Binding-site contacts:
Ligand atom C2 contacts residue ASN32 of chain 1.B at 2.4 Å.
Ligand atom C5 contacts residue GLY33 of chain 1.B at 4.3 Å.
Ligand atom C4 contacts residue GLY33 of chain 1.B at 4.1 Å.
Ligand atom O5 contacts residue ASN32 of chain 1.B at 4.5 Å.
Ligand atom O5 contacts residue ASN32 of chain 1.B at 2.3 Å (h-bond).
Ligand atom O3 contacts residue GLU35 of chain 1.B at 4.2 Å.
Ligand atom C6 contacts residue ASN32 of chain 1.B at 3.4 Å.
Ligand atom N2 contacts residue ASN32 of chain 1.B at 2.9 Å (h-bond).
Ligand atom C5 contacts residue GLU35 of chain 1.B at 4.4 Å.
Ligand atom C3 contacts residue THR34 of chain 1.B at 3.3 Å.
Ligand atom C7 contacts residue ASN32 of chain 1.B at 3.4 Å.
Ligand atom O5 contacts residue GLU35 of chain 1.B at 3.5 Å.
Ligand atom C1 contacts residue ASN32 of chain 1.B at 1.4 Å.
Ligand atom C5 contacts residue ASN32 of chain 1.B at 3.6 Å.
Ligand atom C3 contacts residue ASN32 of chain 1.B at 3.8 Å.
Ligand atom O3 contacts residue THR34 of chain 1.B at 2.4 Å (h-bond).
Ligand atom O4 contacts residue GLY33 of chain 1.B at 4.4 Å.
Ligand atom C8 contacts residue ASN32 of chain 1.B at 4.4 Å.
Ligand atom C2 contacts residue GLU35 of chain 1.B at 3.9 Å.
Ligand atom C1 contacts residue GLU35 of chain 1.B at 3.9 Å.
Ligand atom C6 contacts residue GLU35 of chain 1.B at 4.2 Å.
Ligand atom C6 contacts residue GLY33 of chain 1.B at 3.9 Å.
Ligand atom O4 contacts residue THR34 of chain 1.B at 3.4 Å (h-bond).
Ligand atom C5 contacts residue THR34 of chain 1.B at 4.4 Å.
Ligand atom C5 contacts residue GLU35 of chain 1.B at 4.4 Å.
Ligand atom C3 contacts residue GLU35 of chain 1.B at 3.9 Å.
Ligand atom C4 contacts residue ASN32 of chain 1.B at 3.9 Å.
Ligand atom C4 contacts residue GLU35 of chain 1.B at 4.0 Å.
Ligand atom C4 contacts residue THR34 of chain 1.B at 3.3 Å.
Ligand atom C4 contacts residue ASN32 of chain 1.B at 4.2 Å.
Ligand atom O7 contacts residue ASN32 of chain 1.B at 3.5 Å (h-bond).
Ligand atom C5 contacts residue ASN32 of chain 1.B at 3.4 Å.
Ligand atom O7 contacts residue GLU35 of chain 1.B at 3.7 Å.

Sequence of chain 1.B:
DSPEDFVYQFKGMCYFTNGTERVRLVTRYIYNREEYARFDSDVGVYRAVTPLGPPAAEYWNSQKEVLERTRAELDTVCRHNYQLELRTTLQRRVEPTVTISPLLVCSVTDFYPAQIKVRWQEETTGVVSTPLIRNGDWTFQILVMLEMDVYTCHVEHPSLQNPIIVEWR

This protein binds this small molecule.
Small molecule (SMILES): CC(=O)N[C@H]1[C@H](O[C@H]2[C@H](O[C@@H]3O[C@@H](C)[C@@H](O)[C@@H](O)[C@@H]3O)[C@@H](NC(C)=O)CO[C@@H]2CO[C@@H]2O[C@@H](C)[C@@H](O)[C@@H](O)[C@@H]2O)O[C@H](CO)[C@@H](O)[C@@H]1O